Sequence of chain 1.G:
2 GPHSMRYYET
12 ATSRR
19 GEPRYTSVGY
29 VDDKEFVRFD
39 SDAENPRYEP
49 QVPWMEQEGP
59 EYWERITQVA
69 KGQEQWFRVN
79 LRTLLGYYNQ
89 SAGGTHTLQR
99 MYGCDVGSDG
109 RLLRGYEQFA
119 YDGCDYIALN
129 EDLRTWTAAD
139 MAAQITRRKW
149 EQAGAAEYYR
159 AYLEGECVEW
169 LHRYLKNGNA

Sequence of chain 1.F:
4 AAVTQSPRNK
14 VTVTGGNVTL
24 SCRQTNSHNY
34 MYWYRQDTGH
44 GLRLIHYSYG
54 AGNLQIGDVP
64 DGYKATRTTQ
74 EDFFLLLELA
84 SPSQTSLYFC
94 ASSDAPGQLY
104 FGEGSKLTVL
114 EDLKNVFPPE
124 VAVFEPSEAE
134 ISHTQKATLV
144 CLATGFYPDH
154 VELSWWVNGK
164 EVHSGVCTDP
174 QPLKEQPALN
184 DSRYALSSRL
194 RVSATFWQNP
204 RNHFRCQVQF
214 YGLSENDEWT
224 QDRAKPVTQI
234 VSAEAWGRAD

Sequence of chain 1.E:
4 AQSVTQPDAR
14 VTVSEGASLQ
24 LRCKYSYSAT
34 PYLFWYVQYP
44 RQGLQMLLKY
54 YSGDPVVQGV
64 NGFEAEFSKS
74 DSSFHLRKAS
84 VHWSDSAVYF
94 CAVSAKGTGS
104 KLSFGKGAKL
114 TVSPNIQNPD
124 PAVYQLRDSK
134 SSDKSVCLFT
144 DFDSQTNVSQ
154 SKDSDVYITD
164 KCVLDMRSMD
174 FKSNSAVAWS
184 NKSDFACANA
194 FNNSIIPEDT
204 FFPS

A small-molecule ligand and the protein it binds are described below.
Small molecule (SMILES): CC[C@H](C)[C@H](NC(=O)[C@H](CC(=O)O)NC(=O)[C@H](Cc1ccccc1)NC(=O)[C@H](CC1=c2ccccc2=NC1)NC(=O)[C@H](Cc1ccccc1)NC(=O)[C@@H]1CCCN1C(=O)[C@H](CO)NC(=O)[C@H](CC(C)C)NC(=O)[C@@H](N)Cc1ccccc1)C(=O)O

Binding-site contacts:
Ligand atom NE1 contacts residue GLY102 of chain 1.E at 3.1 Å.
Ligand atom OD1 contacts residue ASN32 of chain 1.F at 3.1 Å (h-bond).
Ligand atom CE2 contacts residue PRO99 of chain 1.F at 3.4 Å (hydrophobic).
Ligand atom CZ contacts residue TRP148 of chain 1.G at 3.2 Å (hydrophobic).
Ligand atom OG contacts residue ARG98 of chain 1.G at 3.4 Å (salt-bridge).
Ligand atom OD2 contacts residue ASP97 of chain 1.F at 3.1 Å.
Ligand atom CE1 contacts residue TYR157 of chain 1.G at 3.2 Å (hydrophobic).
Ligand atom CE2 contacts residue TRP148 of chain 1.G at 3.4 Å (hydrophobic).
Ligand atom C contacts residue LYS99 of chain 1.E at 3.3 Å.
Ligand atom C contacts residue TYR33 of chain 1.F at 3.4 Å (hydrophobic).
Ligand atom CA contacts residue TYR157 of chain 1.G at 3.0 Å (hydrophobic).
Ligand atom O contacts residue ARG98 of chain 1.G at 2.5 Å (salt-bridge).
Ligand atom OD1 contacts residue TYR33 of chain 1.F at 3.3 Å.
Ligand atom OD2 contacts residue ASN32 of chain 1.F at 2.9 Å (h-bond).
Ligand atom O contacts residue TYR85 of chain 1.G at 2.9 Å (h-bond).
Ligand atom CG contacts residue GLY100 of chain 1.E at 3.3 Å.
Ligand atom N contacts residue TYR100 of chain 1.G at 3.3 Å (h-bond).
Ligand atom CB contacts residue ASN78 of chain 1.G at 3.3 Å.
Ligand atom O contacts residue GLN71 of chain 1.G at 3.3 Å (h-bond).
Ligand atom CA contacts residue LYS99 of chain 1.E at 3.1 Å.
Ligand atom O contacts residue TYR33 of chain 1.F at 2.5 Å (h-bond).
Ligand atom O contacts residue THR144 of chain 1.G at 3.1 Å (h-bond).
Ligand atom CG2 contacts residue ASN78 of chain 1.G at 3.1 Å.
Ligand atom CZ contacts residue PRO99 of chain 1.F at 3.4 Å (hydrophobic).
Ligand atom CA contacts residue GLN71 of chain 1.G at 3.2 Å.
Ligand atom N contacts residue ASP97 of chain 1.F at 3.1 Å (salt-bridge).
Ligand atom O contacts residue LYS99 of chain 1.E at 2.3 Å (salt-bridge).
Ligand atom O contacts residue TRP148 of chain 1.G at 2.9 Å (h-bond).
Ligand atom CG contacts residue TYR157 of chain 1.G at 3.4 Å (hydrophobic).
Ligand atom N contacts residue ASN78 of chain 1.G at 2.9 Å (h-bond).
Ligand atom O contacts residue TRP74 of chain 1.G at 3.3 Å (h-bond).
Ligand atom OXT contacts residue LYS147 of chain 1.G at 2.9 Å (salt-bridge).
Ligand atom O contacts residue TYR157 of chain 1.G at 2.9 Å (h-bond).
Ligand atom CD1 contacts residue TYR157 of chain 1.G at 3.2 Å (hydrophobic).
Ligand atom CG contacts residue ASN32 of chain 1.F at 3.3 Å.
Ligand atom CE1 contacts residue TYR8 of chain 1.G at 3.2 Å (hydrophobic).
Ligand atom CZ2 contacts residue GLY100 of chain 1.E at 3.4 Å.
Ligand atom N contacts residue GLN71 of chain 1.G at 2.9 Å (h-bond).
Ligand atom O contacts residue TYR100 of chain 1.G at 2.9 Å (h-bond).
Ligand atom CE1 contacts residue PHE117 of chain 1.G at 3.4 Å (hydrophobic).